Binding-site contacts:
Ligand atom C7 contacts residue ASN110 of chain 1.B at 3.2 Å.
Ligand atom C2 contacts residue ASN110 of chain 1.B at 2.5 Å.
Ligand atom O5 contacts residue ARG89 of chain 1.B at 3.7 Å.
Ligand atom C8 contacts residue THR109 of chain 1.B at 4.4 Å.
Ligand atom O5 contacts residue ASN110 of chain 1.B at 2.4 Å (h-bond).
Ligand atom O7 contacts residue THR109 of chain 1.B at 4.1 Å.
Ligand atom N2 contacts residue GLY33 of chain 1.B at 3.8 Å.
Ligand atom C1 contacts residue ARG89 of chain 1.B at 4.2 Å.
Ligand atom C7 contacts residue GLY33 of chain 1.B at 3.9 Å.
Ligand atom C4 contacts residue ASN110 of chain 1.B at 4.2 Å.
Ligand atom C7 contacts residue THR109 of chain 1.B at 4.4 Å.
Ligand atom C8 contacts residue ASN110 of chain 1.B at 4.5 Å.
Ligand atom C5 contacts residue ASN110 of chain 1.B at 3.7 Å.
Ligand atom C3 contacts residue ASN110 of chain 1.B at 3.8 Å.
Ligand atom C8 contacts residue GLY33 of chain 1.B at 3.3 Å.
Ligand atom C1 contacts residue ASN110 of chain 1.B at 1.4 Å.
Ligand atom N2 contacts residue ASN110 of chain 1.B at 2.9 Å (h-bond).
Ligand atom O7 contacts residue ASN110 of chain 1.B at 3.0 Å (h-bond).

A protein and the small-molecule ligand that binds it are described below.
Small molecule (SMILES): CC(=O)N[C@@H]1[C@@H](O)[C@H](O)[C@@H](CO)O[C@H]1O

Sequence of chain 1.B:
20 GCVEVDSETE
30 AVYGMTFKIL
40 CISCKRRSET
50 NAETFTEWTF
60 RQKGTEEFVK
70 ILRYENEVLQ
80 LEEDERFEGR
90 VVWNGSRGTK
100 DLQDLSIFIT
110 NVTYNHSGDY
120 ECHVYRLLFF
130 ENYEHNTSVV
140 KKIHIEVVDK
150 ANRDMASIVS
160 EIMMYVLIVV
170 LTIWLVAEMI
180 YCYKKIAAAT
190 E